Binding-site contacts:
Ligand atom CA contacts residue ILE34 of chain 1.A at 3.9 Å (hydrophobic).
Ligand atom CA contacts residue PRO33 of chain 1.A at 3.9 Å (hydrophobic).
Ligand atom OXT contacts residue ILE34 of chain 1.A at 3.0 Å (h-bond).
Ligand atom O contacts residue ARG32 of chain 1.A at 3.8 Å.
Ligand atom O contacts residue ASP56 of chain 3.A at 4.2 Å.
Ligand atom O contacts residue ILE34 of chain 1.A at 4.0 Å.
Ligand atom N contacts residue ARG32 of chain 1.A at 3.6 Å.
Ligand atom C contacts residue ILE34 of chain 1.A at 3.6 Å (hydrophobic).
Ligand atom OXT contacts residue PRO33 of chain 1.A at 3.4 Å.
Ligand atom C contacts residue ARG32 of chain 1.A at 4.0 Å.
Ligand atom C contacts residue PRO33 of chain 1.A at 4.3 Å (hydrophobic).
Ligand atom CA contacts residue ARG32 of chain 1.A at 3.3 Å.

A protein and the small-molecule ligand that binds it are described below.
Small molecule (SMILES): NCC(=O)O

Sequence of chain 1.A:
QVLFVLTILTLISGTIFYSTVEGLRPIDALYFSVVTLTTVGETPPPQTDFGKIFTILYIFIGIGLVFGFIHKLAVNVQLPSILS

Sequence of chain 3.A:
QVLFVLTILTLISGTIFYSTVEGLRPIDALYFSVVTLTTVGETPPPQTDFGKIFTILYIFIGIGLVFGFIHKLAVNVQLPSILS